Sequence of chain 1.F:
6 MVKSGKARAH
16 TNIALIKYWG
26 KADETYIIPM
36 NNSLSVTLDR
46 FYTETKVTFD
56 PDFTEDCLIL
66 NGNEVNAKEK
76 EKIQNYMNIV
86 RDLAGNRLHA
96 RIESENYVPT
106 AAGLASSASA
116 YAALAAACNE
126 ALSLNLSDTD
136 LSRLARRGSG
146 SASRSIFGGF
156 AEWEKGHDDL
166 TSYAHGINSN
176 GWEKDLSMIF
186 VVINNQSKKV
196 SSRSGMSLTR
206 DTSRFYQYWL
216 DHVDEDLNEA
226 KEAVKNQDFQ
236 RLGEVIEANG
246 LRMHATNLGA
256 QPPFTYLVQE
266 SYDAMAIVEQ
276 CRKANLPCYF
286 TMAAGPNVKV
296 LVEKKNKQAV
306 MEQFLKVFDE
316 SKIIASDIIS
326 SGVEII

This small molecule binds to this protein.
Small molecule (SMILES): Nc1ncnc2c1ncn2[C@@H]1O[C@H](COP(=O)(O)OP(=O)(O)OP(O)(O)=S)[C@@H](O)[C@H]1O

Binding-site contacts:
Ligand atom C2 contacts residue LEU63 of chain 1.F at 3.5 Å (hydrophobic).
Ligand atom PG contacts residue ALA110 of chain 1.F at 3.4 Å.
Ligand atom C5 contacts residue ALA115 of chain 1.F at 3.1 Å (hydrophobic).
Ligand atom O2' contacts residue GLU74 of chain 1.F at 2.7 Å (salt-bridge).
Ligand atom O2A contacts residue LYS193 of chain 1.F at 3.3 Å.
Ligand atom O3G contacts residue SER197 of chain 1.F at 3.4 Å (h-bond).
Ligand atom C6 contacts residue LEU65 of chain 1.F at 3.4 Å (hydrophobic).
Ligand atom O2B contacts residue ALA106 of chain 1.F at 3.1 Å.
Ligand atom O1A contacts residue DP61 of chain 1.X at 3.5 Å (h-bond).
Ligand atom O3G contacts residue DP61 of chain 1.X at 2.4 Å (h-bond).
Ligand atom N7 contacts residue ALA115 of chain 1.F at 3.5 Å.
Ligand atom C5 contacts residue ASN101 of chain 1.F at 3.6 Å.
Ligand atom PG contacts residue DP61 of chain 1.X at 3.6 Å.
Ligand atom O3B contacts residue SER111 of chain 1.F at 3.5 Å (h-bond).
Ligand atom PG contacts residue SER112 of chain 1.F at 2.9 Å.
Ligand atom O1A contacts residue SER197 of chain 1.F at 3.4 Å.
Ligand atom O3G contacts residue SER112 of chain 1.F at 2.9 Å (h-bond).
Ligand atom O2B contacts residue SER111 of chain 1.F at 2.7 Å (h-bond).
Ligand atom N6 contacts residue ASN101 of chain 1.F at 3.2 Å (h-bond).
Ligand atom C6 contacts residue ALA115 of chain 1.F at 3.1 Å (hydrophobic).
Ligand atom O3A contacts residue SER197 of chain 1.F at 3.2 Å (h-bond).
Ligand atom O1B contacts residue LEU109 of chain 1.F at 3.1 Å (h-bond).
Ligand atom C8 contacts residue SER111 of chain 1.F at 3.3 Å.
Ligand atom N6 contacts residue SER99 of chain 1.F at 2.6 Å (h-bond).
Ligand atom O3A contacts residue LYS193 of chain 1.F at 2.9 Å.
Ligand atom N7 contacts residue ASN101 of chain 1.F at 2.7 Å (h-bond).
Ligand atom O2G contacts residue SER146 of chain 1.F at 3.0 Å (h-bond).
Ligand atom O2G contacts residue DP61 of chain 1.X at 3.6 Å (h-bond).
Ligand atom N6 contacts residue LEU65 of chain 1.F at 3.2 Å.
Ligand atom O1B contacts residue ALA110 of chain 1.F at 3.0 Å (h-bond).
Ligand atom O3B contacts residue ALA110 of chain 1.F at 3.2 Å.
Ligand atom O2A contacts residue SER197 of chain 1.F at 3.4 Å (h-bond).
Ligand atom N6 contacts residue ALA115 of chain 1.F at 3.5 Å.
Ligand atom O3' contacts residue GLU74 of chain 1.F at 3.0 Å (salt-bridge).
Ligand atom O2G contacts residue ALA110 of chain 1.F at 3.1 Å.
Ligand atom O3B contacts residue SER112 of chain 1.F at 2.8 Å (h-bond).
Ligand atom N6 contacts residue THR48 of chain 1.F at 3.6 Å.
Ligand atom O2G contacts residue SER112 of chain 1.F at 2.6 Å (h-bond).
Ligand atom O1B contacts residue GLY108 of chain 1.F at 2.9 Å (h-bond).
Ligand atom C8 contacts residue ASN101 of chain 1.F at 3.6 Å.